The protein below binds the small molecule below.
Small molecule (SMILES): CC(=O)N[C@@H]1[C@@H](O)[C@H](O)[C@@H](CO)O[C@H]1O

Sequence of chain 1.L:
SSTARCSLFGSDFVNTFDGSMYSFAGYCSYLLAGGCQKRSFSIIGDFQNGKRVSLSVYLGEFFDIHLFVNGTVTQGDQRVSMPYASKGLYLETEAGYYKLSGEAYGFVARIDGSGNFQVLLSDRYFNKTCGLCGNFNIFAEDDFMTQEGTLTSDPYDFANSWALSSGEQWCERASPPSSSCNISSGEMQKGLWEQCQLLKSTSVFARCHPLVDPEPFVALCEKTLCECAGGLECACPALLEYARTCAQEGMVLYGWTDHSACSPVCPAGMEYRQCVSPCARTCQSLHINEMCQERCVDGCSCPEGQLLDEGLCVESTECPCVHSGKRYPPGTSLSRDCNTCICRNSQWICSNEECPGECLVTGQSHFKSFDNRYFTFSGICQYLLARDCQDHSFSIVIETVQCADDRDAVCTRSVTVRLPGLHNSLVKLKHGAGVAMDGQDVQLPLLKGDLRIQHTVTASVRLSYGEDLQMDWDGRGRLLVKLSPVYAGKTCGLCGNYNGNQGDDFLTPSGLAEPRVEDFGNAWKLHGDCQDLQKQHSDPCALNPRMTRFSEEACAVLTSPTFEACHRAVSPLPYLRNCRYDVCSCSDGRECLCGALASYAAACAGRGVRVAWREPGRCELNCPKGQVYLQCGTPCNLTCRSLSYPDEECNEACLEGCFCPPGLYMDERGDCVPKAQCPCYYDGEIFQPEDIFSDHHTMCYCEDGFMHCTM

Binding-site contacts:
Ligand atom O7 contacts residue PHE75 of chain 1.L at 4.0 Å.
Ligand atom C7 contacts residue ASN77 of chain 1.L at 3.1 Å.
Ligand atom C7 contacts residue PHE75 of chain 1.L at 3.9 Å (hydrophobic).
Ligand atom C8 contacts residue ASN77 of chain 1.L at 4.3 Å.
Ligand atom O7 contacts residue ASN77 of chain 1.L at 3.1 Å (h-bond).
Ligand atom N2 contacts residue PHE75 of chain 1.L at 4.3 Å.
Ligand atom C1 contacts residue ASN77 of chain 1.L at 1.4 Å.
Ligand atom O5 contacts residue THR79 of chain 1.L at 4.0 Å.
Ligand atom C2 contacts residue PHE75 of chain 1.L at 3.8 Å (hydrophobic).
Ligand atom O5 contacts residue PHE75 of chain 1.L at 3.9 Å.
Ligand atom C6 contacts residue THR79 of chain 1.L at 3.8 Å.
Ligand atom C1 contacts residue PHE75 of chain 1.L at 4.1 Å (hydrophobic).
Ligand atom O5 contacts residue ASN77 of chain 1.L at 2.3 Å (h-bond).
Ligand atom N2 contacts residue ASN77 of chain 1.L at 2.7 Å (h-bond).
Ligand atom C8 contacts residue PHE75 of chain 1.L at 3.9 Å (hydrophobic).
Ligand atom O6 contacts residue THR79 of chain 1.L at 3.2 Å.
Ligand atom C5 contacts residue ASN77 of chain 1.L at 3.6 Å.
Ligand atom C3 contacts residue ASN77 of chain 1.L at 3.6 Å.
Ligand atom C4 contacts residue ASN77 of chain 1.L at 4.0 Å.
Ligand atom C2 contacts residue ASN77 of chain 1.L at 2.2 Å.